Sequence of chain 1.C:
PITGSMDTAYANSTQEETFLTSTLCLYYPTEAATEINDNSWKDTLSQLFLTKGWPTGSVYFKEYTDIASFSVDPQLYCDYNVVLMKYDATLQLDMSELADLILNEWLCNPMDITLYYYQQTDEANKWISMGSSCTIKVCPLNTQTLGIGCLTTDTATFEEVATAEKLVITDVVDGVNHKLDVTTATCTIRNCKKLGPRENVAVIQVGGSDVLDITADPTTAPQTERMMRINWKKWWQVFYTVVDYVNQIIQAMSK

This protein binds this small molecule.
Small molecule (SMILES): CC(=O)N[C@H]1[C@H](O[C@H]2[C@H](O)[C@@H](NC(C)=O)CO[C@@H]2CO)O[C@H](CO)[C@@H](O)[C@@H]1O

Binding-site contacts:
Ligand atom N2 contacts residue ASN12 of chain 1.C at 3.8 Å.
Ligand atom C5 contacts residue ASN12 of chain 1.C at 4.1 Å.
Ligand atom O5 contacts residue ASN12 of chain 1.C at 2.7 Å (h-bond).
Ligand atom C7 contacts residue ASN12 of chain 1.C at 3.9 Å.
Ligand atom O7 contacts residue ASN12 of chain 1.C at 3.7 Å.
Ligand atom C1 contacts residue ASN12 of chain 1.C at 2.2 Å.
Ligand atom C2 contacts residue ASN12 of chain 1.C at 3.2 Å.